Binding-site contacts:
Ligand atom C1 contacts residue TYR51 of chain 1.A at 4.2 Å (hydrophobic).
Ligand atom C1 contacts residue ASP48 of chain 1.A at 4.3 Å.
Ligand atom O1 contacts residue TYR51 of chain 1.A at 4.0 Å.
Ligand atom O2 contacts residue LYS60 of chain 1.A at 2.9 Å (salt-bridge).
Ligand atom CL contacts residue PRO55 of chain 1.A at 3.1 Å.
Ligand atom C16 contacts residue LYS60 of chain 1.A at 2.9 Å.
Ligand atom C contacts residue TYR51 of chain 1.A at 4.1 Å (hydrophobic).
Ligand atom O contacts residue ASP48 of chain 1.A at 3.3 Å (salt-bridge).
Ligand atom N contacts residue TYR51 of chain 1.A at 4.1 Å.
Ligand atom O3 contacts residue HIS47 of chain 1.A at 3.8 Å.
Ligand atom C12 contacts residue PRO55 of chain 1.A at 4.3 Å (hydrophobic).
Ligand atom C4 contacts residue ASP48 of chain 1.A at 3.9 Å.
Ligand atom C17 contacts residue TYR51 of chain 1.A at 4.1 Å (hydrophobic).
Ligand atom O3 contacts residue ASP48 of chain 1.A at 3.6 Å (salt-bridge).
Ligand atom C12 contacts residue CYS57 of chain 1.A at 3.4 Å (hydrophobic).
Ligand atom C17 contacts residue ASP48 of chain 1.A at 3.2 Å.
Ligand atom C7 contacts residue ASP48 of chain 1.A at 4.3 Å.
Ligand atom C11 contacts residue PRO59 of chain 1.A at 3.9 Å (hydrophobic).
Ligand atom C6 contacts residue CYS121 of chain 1.A at 4.5 Å (hydrophobic).
Ligand atom C6 contacts residue GLY52 of chain 1.A at 4.3 Å.
Ligand atom C3 contacts residue ASP48 of chain 1.A at 3.3 Å.
Ligand atom C4 contacts residue GLY52 of chain 1.A at 4.2 Å.
Ligand atom C6 contacts residue CYS49 of chain 1.A at 4.0 Å (hydrophobic).
Ligand atom C7 contacts residue TYR51 of chain 1.A at 3.7 Å (hydrophobic).
Ligand atom C11 contacts residue CYS57 of chain 1.A at 3.9 Å (hydrophobic).
Ligand atom C13 contacts residue PRO55 of chain 1.A at 3.9 Å (hydrophobic).
Ligand atom C9 contacts residue TYR51 of chain 1.A at 4.5 Å (hydrophobic).
Ligand atom C8 contacts residue LYS60 of chain 1.A at 3.9 Å.
Ligand atom C8 contacts residue TYR51 of chain 1.A at 3.6 Å (hydrophobic).
Ligand atom O contacts residue CYS49 of chain 1.A at 4.3 Å.
Ligand atom C2 contacts residue ASP48 of chain 1.A at 3.5 Å.
Ligand atom O3 contacts residue TYR51 of chain 1.A at 4.4 Å.
Ligand atom C16 contacts residue TYR51 of chain 1.A at 3.8 Å (hydrophobic).
Ligand atom C6 contacts residue ASP48 of chain 1.A at 3.3 Å.
Ligand atom C12 contacts residue ASN58 of chain 1.A at 4.5 Å.
Ligand atom O1 contacts residue PRO59 of chain 1.A at 3.5 Å.
Ligand atom C18 contacts residue TYR51 of chain 1.A at 4.3 Å (hydrophobic).
Ligand atom C13 contacts residue CYS57 of chain 1.A at 4.4 Å (hydrophobic).
Ligand atom C18 contacts residue ASP48 of chain 1.A at 3.9 Å.
Ligand atom C18 contacts residue LYS60 of chain 1.A at 3.9 Å.

Sequence of chain 1.A:
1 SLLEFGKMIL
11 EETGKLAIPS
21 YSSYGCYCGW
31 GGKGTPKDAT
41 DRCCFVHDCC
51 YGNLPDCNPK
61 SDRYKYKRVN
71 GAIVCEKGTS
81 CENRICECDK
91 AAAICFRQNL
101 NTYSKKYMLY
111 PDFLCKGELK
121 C

This small molecule binds to this protein.
Small molecule (SMILES): COc1ccc2c(c1)c(CC(=O)O)c(C)n2C(=O)c1ccc(Cl)cc1